A protein and the small-molecule ligand that binds it are described below.
Small molecule (SMILES): NS(=O)(=O)c1cc2c(cc1Cl)N[C@@H](C(Cl)Cl)NS2(=O)=O

Binding-site contacts:
Ligand atom O16 contacts residue HIS63 of chain 1.A at 3.1 Å (h-bond).
Ligand atom O17 contacts residue ASN66 of chain 1.A at 3.4 Å (h-bond).
Ligand atom S12 contacts residue HIS93 of chain 1.A at 3.8 Å.
Ligand atom S12 contacts residue ZN1 of chain 1.B at 3.1 Å.
Ligand atom N15 contacts residue ZN1 of chain 1.B at 2.0 Å.
Ligand atom N15 contacts residue HIS118 of chain 1.A at 3.4 Å (h-bond).
Ligand atom CL11 contacts residue LEU196 of chain 1.A at 3.7 Å.
Ligand atom O13 contacts residue ZN1 of chain 1.B at 3.0 Å.
Ligand atom O16 contacts residue THR198 of chain 1.A at 2.9 Å (h-bond).
Ligand atom C2 contacts residue THR198 of chain 1.A at 3.7 Å.
Ligand atom O14 contacts residue LEU196 of chain 1.A at 3.2 Å.
Ligand atom C3 contacts residue GLN91 of chain 1.A at 3.6 Å.
Ligand atom N15 contacts residue HIS95 of chain 1.A at 3.5 Å (h-bond).
Ligand atom O17 contacts residue HIS93 of chain 1.A at 3.8 Å.
Ligand atom C9 contacts residue GLN91 of chain 1.A at 3.4 Å.
Ligand atom N15 contacts residue THR197 of chain 1.A at 3.0 Å (h-bond).
Ligand atom C5 contacts residue VAL120 of chain 1.A at 3.9 Å (hydrophobic).
Ligand atom C5 contacts residue LEU196 of chain 1.A at 3.7 Å (hydrophobic).
Ligand atom O13 contacts residue VAL120 of chain 1.A at 3.8 Å.
Ligand atom CL20 contacts residue ASN66 of chain 1.A at 3.9 Å.
Ligand atom CL11 contacts residue VAL141 of chain 1.A at 3.5 Å.
Ligand atom O13 contacts residue HIS118 of chain 1.A at 3.3 Å (h-bond).
Ligand atom O13 contacts residue TRP207 of chain 1.A at 3.8 Å.
Ligand atom S12 contacts residue THR197 of chain 1.A at 4.0 Å.
Ligand atom N15 contacts residue HIS93 of chain 1.A at 3.2 Å (h-bond).
Ligand atom O13 contacts residue VAL141 of chain 1.A at 3.8 Å.
Ligand atom C6 contacts residue HIS93 of chain 1.A at 3.6 Å.
Ligand atom N8 contacts residue GLN91 of chain 1.A at 3.6 Å (h-bond).
Ligand atom O14 contacts residue TRP207 of chain 1.A at 3.6 Å.
Ligand atom C4 contacts residue LEU196 of chain 1.A at 3.8 Å (hydrophobic).
Ligand atom O14 contacts residue THR197 of chain 1.A at 2.9 Å (h-bond).
Ligand atom O13 contacts residue HIS93 of chain 1.A at 3.4 Å.
Ligand atom O17 contacts residue GLN91 of chain 1.A at 3.0 Å (h-bond).
Ligand atom C2 contacts residue GLN91 of chain 1.A at 3.7 Å.
Ligand atom C7 contacts residue HIS93 of chain 1.A at 3.3 Å.
Ligand atom CL11 contacts residue VAL120 of chain 1.A at 3.9 Å.
Ligand atom S12 contacts residue HIS118 of chain 1.A at 3.9 Å.
Ligand atom C7 contacts residue THR198 of chain 1.A at 3.5 Å.
Ligand atom S1 contacts residue GLN91 of chain 1.A at 3.9 Å.
Ligand atom S1 contacts residue THR198 of chain 1.A at 3.8 Å.

Sequence of chain 1.A:
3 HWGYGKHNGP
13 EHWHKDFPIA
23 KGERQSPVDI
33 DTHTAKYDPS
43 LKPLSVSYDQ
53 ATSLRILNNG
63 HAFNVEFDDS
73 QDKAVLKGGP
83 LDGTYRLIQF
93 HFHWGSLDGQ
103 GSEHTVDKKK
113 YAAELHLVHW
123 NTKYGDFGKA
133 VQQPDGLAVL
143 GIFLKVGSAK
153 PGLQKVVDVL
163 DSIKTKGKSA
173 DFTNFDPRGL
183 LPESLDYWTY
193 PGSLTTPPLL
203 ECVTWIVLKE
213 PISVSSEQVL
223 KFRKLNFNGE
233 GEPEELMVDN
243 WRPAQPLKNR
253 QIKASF